Sequence of chain 1.B:
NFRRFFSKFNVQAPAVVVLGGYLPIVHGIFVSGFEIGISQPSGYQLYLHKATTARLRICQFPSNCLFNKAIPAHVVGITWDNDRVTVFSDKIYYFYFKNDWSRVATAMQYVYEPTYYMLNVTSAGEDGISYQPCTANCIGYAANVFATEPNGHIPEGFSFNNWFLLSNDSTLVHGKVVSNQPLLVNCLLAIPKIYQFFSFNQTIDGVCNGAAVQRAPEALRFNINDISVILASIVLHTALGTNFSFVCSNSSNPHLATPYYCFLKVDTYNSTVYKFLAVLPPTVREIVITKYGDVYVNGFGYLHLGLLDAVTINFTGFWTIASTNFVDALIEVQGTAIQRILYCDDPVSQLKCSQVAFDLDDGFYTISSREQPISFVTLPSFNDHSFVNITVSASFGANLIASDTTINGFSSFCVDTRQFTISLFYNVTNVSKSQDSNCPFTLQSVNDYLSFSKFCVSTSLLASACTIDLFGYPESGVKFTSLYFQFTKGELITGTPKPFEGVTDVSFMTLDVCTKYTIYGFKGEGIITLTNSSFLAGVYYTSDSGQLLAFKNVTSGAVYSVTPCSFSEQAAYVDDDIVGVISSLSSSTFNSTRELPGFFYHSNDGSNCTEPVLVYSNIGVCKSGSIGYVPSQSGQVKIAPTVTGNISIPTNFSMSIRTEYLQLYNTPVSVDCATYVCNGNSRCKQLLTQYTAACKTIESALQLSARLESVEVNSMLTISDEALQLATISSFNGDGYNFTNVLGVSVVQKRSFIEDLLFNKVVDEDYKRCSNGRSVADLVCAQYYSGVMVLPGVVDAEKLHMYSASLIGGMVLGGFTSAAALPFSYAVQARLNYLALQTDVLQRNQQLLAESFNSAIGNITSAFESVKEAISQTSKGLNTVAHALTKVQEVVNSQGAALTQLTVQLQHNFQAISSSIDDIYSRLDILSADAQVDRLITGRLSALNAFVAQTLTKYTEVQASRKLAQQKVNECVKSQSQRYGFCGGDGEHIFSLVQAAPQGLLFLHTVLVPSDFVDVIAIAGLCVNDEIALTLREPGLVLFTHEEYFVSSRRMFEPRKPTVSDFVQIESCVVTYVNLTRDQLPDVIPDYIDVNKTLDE

This protein binds this small molecule.
Small molecule (SMILES): CC(=O)N[C@@H]1[C@@H](O)[C@H](O)[C@@H](CO)O[C@H]1O

Binding-site contacts:
Ligand atom C5 contacts residue ASN649 of chain 1.B at 3.6 Å.
Ligand atom C3 contacts residue ASN649 of chain 1.B at 3.8 Å.
Ligand atom C7 contacts residue ASN649 of chain 1.B at 3.4 Å.
Ligand atom N2 contacts residue ASN649 of chain 1.B at 2.9 Å (h-bond).
Ligand atom C1 contacts residue ASN649 of chain 1.B at 1.4 Å.
Ligand atom O7 contacts residue ASN649 of chain 1.B at 4.1 Å.
Ligand atom C8 contacts residue ASN649 of chain 1.B at 3.6 Å.
Ligand atom C4 contacts residue ASN649 of chain 1.B at 4.2 Å.
Ligand atom C2 contacts residue ASN649 of chain 1.B at 2.5 Å.
Ligand atom O5 contacts residue ASN649 of chain 1.B at 2.4 Å (h-bond).